This small molecule binds to this protein.
Small molecule (SMILES): Oc1c(Br)cc(/C=C/c2ccccc2)cc1Br

Binding-site contacts:
Ligand atom CAD contacts residue ALA108 of chain 1.A at 4.0 Å (hydrophobic).
Ligand atom CAN contacts residue LYS15 of chain 1.A at 4.0 Å.
Ligand atom CAH contacts residue THR118 of chain 1.A at 4.4 Å.
Ligand atom CAE contacts residue LEU17 of chain 1.A at 3.8 Å (hydrophobic).
Ligand atom CAG contacts residue LEU110 of chain 1.A at 4.0 Å (hydrophobic).
Ligand atom BRAC contacts residue LYS15 of chain 1.A at 4.4 Å.
Ligand atom CAJ contacts residue SER117 of chain 1.A at 4.5 Å.
Ligand atom CAF contacts residue SER117 of chain 1.A at 3.6 Å.
Ligand atom CAK contacts residue LEU17 of chain 1.A at 3.6 Å (hydrophobic).
Ligand atom CAH contacts residue SER117 of chain 1.A at 3.5 Å.
Ligand atom BRAC contacts residue ALA108 of chain 1.A at 4.3 Å.
Ligand atom CAF contacts residue LEU110 of chain 1.A at 4.0 Å (hydrophobic).
Ligand atom OAA contacts residue LYS15 of chain 1.A at 3.0 Å (salt-bridge).
Ligand atom CAL contacts residue ALA108 of chain 1.A at 3.9 Å (hydrophobic).
Ligand atom CAM contacts residue LYS15 of chain 1.A at 3.7 Å.
Ligand atom CAO contacts residue LYS15 of chain 1.A at 3.5 Å.
Ligand atom CAQ contacts residue LEU17 of chain 1.A at 3.9 Å (hydrophobic).
Ligand atom BRAC contacts residue THR106 of chain 1.A at 3.9 Å.
Ligand atom BRAB contacts residue LYS15 of chain 1.A at 3.4 Å.
Ligand atom CAH contacts residue LEU110 of chain 1.A at 4.1 Å (hydrophobic).
Ligand atom CAJ contacts residue ALA108 of chain 1.A at 4.4 Å (hydrophobic).
Ligand atom CAJ contacts residue LEU110 of chain 1.A at 4.3 Å (hydrophobic).
Ligand atom CAM contacts residue LEU17 of chain 1.A at 4.4 Å (hydrophobic).
Ligand atom CAJ contacts residue THR119 of chain 1.A at 4.1 Å.

Sequence of chain 1.A:
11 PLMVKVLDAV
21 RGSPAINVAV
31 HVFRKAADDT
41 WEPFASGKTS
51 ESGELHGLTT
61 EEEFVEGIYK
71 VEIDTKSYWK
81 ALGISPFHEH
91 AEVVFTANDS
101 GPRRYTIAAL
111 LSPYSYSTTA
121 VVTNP